Binding-site contacts:
Ligand atom C8 contacts residue SER204 of chain 1.E at 3.4 Å.
Ligand atom N1 contacts residue PHE160 of chain 1.E at 3.6 Å.
Ligand atom C4' contacts residue MET65 of chain 1.E at 3.7 Å (hydrophobic).
Ligand atom C8 contacts residue CYS92 of chain 1.E at 3.5 Å (hydrophobic).
Ligand atom C2' contacts residue PO41 of chain 1.P at 3.7 Å.
Ligand atom C2' contacts residue GLU182 of chain 1.E at 3.4 Å.
Ligand atom C6' contacts residue SER91 of chain 1.E at 3.2 Å.
Ligand atom O3' contacts residue PO41 of chain 1.P at 2.6 Å (h-bond).
Ligand atom C2 contacts residue PHE160 of chain 1.E at 3.7 Å (hydrophobic).
Ligand atom C10 contacts residue PO41 of chain 1.P at 3.2 Å.
Ligand atom N7 contacts residue ASP205 of chain 1.E at 2.8 Å (salt-bridge).
Ligand atom N3 contacts residue VAL179 of chain 1.E at 3.4 Å (h-bond).
Ligand atom N1' contacts residue SER91 of chain 1.E at 3.6 Å.
Ligand atom C3' contacts residue GLU182 of chain 1.E at 3.5 Å.
Ligand atom C5 contacts residue GLY93 of chain 1.E at 3.6 Å.
Ligand atom C2 contacts residue VAL179 of chain 1.E at 3.6 Å (hydrophobic).
Ligand atom O5' contacts residue HIS5 of chain 1.D at 2.7 Å (h-bond).
Ligand atom C5' contacts residue HIS5 of chain 1.D at 3.3 Å.
Ligand atom O3' contacts residue GLU182 of chain 1.E at 2.7 Å (salt-bridge).
Ligand atom C10 contacts residue SER91 of chain 1.E at 3.0 Å.
Ligand atom N7 contacts residue SER204 of chain 1.E at 3.7 Å.
Ligand atom C5 contacts residue PHE160 of chain 1.E at 3.6 Å (hydrophobic).
Ligand atom C6' contacts residue PO41 of chain 1.P at 3.3 Å.
Ligand atom C6' contacts residue ARG44 of chain 1.D at 3.5 Å.
Ligand atom C8 contacts residue ASP205 of chain 1.E at 3.5 Å.
Ligand atom C5 contacts residue VAL179 of chain 1.E at 3.7 Å (hydrophobic).
Ligand atom C5' contacts residue PHE160 of chain 1.E at 3.7 Å (hydrophobic).
Ligand atom C10 contacts residue GLU180 of chain 1.E at 3.7 Å.
Ligand atom C3' contacts residue PO41 of chain 1.P at 3.7 Å.
Ligand atom C8 contacts residue SER91 of chain 1.E at 3.4 Å.
Ligand atom N1' contacts residue PO41 of chain 1.P at 2.9 Å (h-bond).
Ligand atom O5' contacts residue PHE160 of chain 1.E at 3.5 Å.
Ligand atom C4 contacts residue VAL179 of chain 1.E at 3.3 Å (hydrophobic).
Ligand atom O3' contacts residue MET65 of chain 1.E at 3.5 Å.
Ligand atom N7 contacts residue GLY93 of chain 1.E at 3.5 Å (h-bond).
Ligand atom C2' contacts residue MET181 of chain 1.E at 3.6 Å (hydrophobic).
Ligand atom N7 contacts residue CYS92 of chain 1.E at 3.5 Å.
Ligand atom N3 contacts residue MET181 of chain 1.E at 3.6 Å.
Ligand atom N3 contacts residue GLU180 of chain 1.E at 3.4 Å.
Ligand atom C6 contacts residue PHE160 of chain 1.E at 3.5 Å (hydrophobic).

A small-molecule ligand and the protein it binds are described below.
Small molecule (SMILES): O=c1[nH]cnc2c(C[NH+]3C[C@H](CO)[C@@H](O)C3)c[nH]c12

Sequence of chain 1.D:
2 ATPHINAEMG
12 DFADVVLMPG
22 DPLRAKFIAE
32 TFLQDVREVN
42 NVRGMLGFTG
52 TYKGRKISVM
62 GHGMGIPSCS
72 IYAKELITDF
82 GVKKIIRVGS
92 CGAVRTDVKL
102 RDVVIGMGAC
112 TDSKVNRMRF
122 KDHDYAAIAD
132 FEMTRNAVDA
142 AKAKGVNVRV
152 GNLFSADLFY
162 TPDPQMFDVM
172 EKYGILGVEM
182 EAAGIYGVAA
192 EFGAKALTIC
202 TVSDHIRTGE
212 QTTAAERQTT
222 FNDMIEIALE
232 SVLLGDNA

Sequence of chain 1.E:
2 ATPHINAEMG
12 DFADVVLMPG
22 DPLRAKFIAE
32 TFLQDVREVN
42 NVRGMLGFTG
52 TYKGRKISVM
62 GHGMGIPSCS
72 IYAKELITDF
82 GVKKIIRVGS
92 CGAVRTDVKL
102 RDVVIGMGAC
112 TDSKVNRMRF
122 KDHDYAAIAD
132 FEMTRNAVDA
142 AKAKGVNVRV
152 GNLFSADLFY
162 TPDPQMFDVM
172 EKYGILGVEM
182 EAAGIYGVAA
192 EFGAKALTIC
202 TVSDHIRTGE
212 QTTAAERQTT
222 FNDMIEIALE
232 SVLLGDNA